The small molecule below binds the protein below.
Small molecule (SMILES): Cc1cc2c3c(c1C)C(C)(C)C[C@@H](O)N3c1c(nc(O)[nH]c1=O)N2C[C@H](O)[C@H](O)[C@H](O)COP(=O)(O)O

Sequence of chain 1.A:
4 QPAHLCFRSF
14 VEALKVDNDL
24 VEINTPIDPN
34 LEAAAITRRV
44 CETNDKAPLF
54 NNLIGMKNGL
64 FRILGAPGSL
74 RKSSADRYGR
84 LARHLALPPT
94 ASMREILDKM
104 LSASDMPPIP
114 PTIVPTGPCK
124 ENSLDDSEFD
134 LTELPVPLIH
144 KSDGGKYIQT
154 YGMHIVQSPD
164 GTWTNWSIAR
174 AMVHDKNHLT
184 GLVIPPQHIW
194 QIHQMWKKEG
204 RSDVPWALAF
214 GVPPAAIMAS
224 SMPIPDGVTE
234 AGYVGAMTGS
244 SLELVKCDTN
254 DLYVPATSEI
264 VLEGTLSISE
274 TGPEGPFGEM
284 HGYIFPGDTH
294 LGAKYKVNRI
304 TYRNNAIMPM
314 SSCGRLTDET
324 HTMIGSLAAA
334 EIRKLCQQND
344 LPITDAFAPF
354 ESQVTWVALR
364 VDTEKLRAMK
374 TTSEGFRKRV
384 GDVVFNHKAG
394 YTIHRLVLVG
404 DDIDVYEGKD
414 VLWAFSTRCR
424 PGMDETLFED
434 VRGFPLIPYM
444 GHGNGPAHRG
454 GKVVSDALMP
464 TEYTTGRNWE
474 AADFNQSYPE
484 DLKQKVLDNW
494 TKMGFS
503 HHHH

Binding-site contacts:
Ligand atom C3 contacts residue JRK1 of chain 1.B at 0.9 Å.
Ligand atom C8 contacts residue JRK1 of chain 1.B at 0.2 Å.
Ligand atom N4 contacts residue JRK1 of chain 1.B at 0.5 Å (h-bond).
Ligand atom N3 contacts residue JRK1 of chain 1.B at 0.2 Å (h-bond).
Ligand atom C16 contacts residue JRK1 of chain 1.B at 0.3 Å.
Ligand atom C13 contacts residue JRK1 of chain 1.B at 0.1 Å.
Ligand atom O7 contacts residue JRK1 of chain 1.B at 0.2 Å (h-bond).
Ligand atom O9 contacts residue JRK1 of chain 1.B at 0.2 Å (h-bond).
Ligand atom C21 contacts residue JRK1 of chain 1.B at 0.2 Å.
Ligand atom O1 contacts residue JRK1 of chain 1.B at 1.9 Å.
Ligand atom O10 contacts residue JRK1 of chain 1.B at 0.2 Å (h-bond).
Ligand atom O5 contacts residue JRK1 of chain 1.B at 0.2 Å (h-bond).
Ligand atom C18 contacts residue JRK1 of chain 1.B at 0.5 Å.
Ligand atom P1 contacts residue JRK1 of chain 1.B at 0.2 Å.
Ligand atom O8 contacts residue JRK1 of chain 1.B at 0.2 Å (h-bond).
Ligand atom O4 contacts residue JRK1 of chain 1.B at 0.2 Å (h-bond).
Ligand atom C22 contacts residue JRK1 of chain 1.B at 0.2 Å.
Ligand atom C4 contacts residue JRK1 of chain 1.B at 0.7 Å.
Ligand atom C1 contacts residue JRK1 of chain 1.B at 1.1 Å.
Ligand atom C6 contacts residue JRK1 of chain 1.B at 0.4 Å.
Ligand atom C17 contacts residue JRK1 of chain 1.B at 0.1 Å.
Ligand atom O3 contacts residue JRK1 of chain 1.B at 0.4 Å (h-bond).
Ligand atom C20 contacts residue JRK1 of chain 1.B at 0.2 Å.
Ligand atom C2 contacts residue JRK1 of chain 1.B at 0.5 Å.
Ligand atom O8 contacts residue LYS391 of chain 1.A at 2.7 Å (salt-bridge).
Ligand atom C14 contacts residue JRK1 of chain 1.B at 0.4 Å.
Ligand atom N1 contacts residue JRK1 of chain 1.B at 0.8 Å (h-bond).
Ligand atom O2 contacts residue JRK1 of chain 1.B at 0.3 Å.
Ligand atom C5 contacts residue JRK1 of chain 1.B at 0.2 Å.
Ligand atom O9 contacts residue MN1 of chain 1.D at 2.1 Å.
Ligand atom C19 contacts residue JRK1 of chain 1.B at 0.2 Å.
Ligand atom N2 contacts residue JRK1 of chain 1.B at 0.8 Å (h-bond).
Ligand atom C7 contacts residue JRK1 of chain 1.B at 0.2 Å.
Ligand atom C11 contacts residue JRK1 of chain 1.B at 0.2 Å.
Ligand atom C9 contacts residue JRK1 of chain 1.B at 0.4 Å.
Ligand atom C10 contacts residue JRK1 of chain 1.B at 0.5 Å.
Ligand atom C15 contacts residue JRK1 of chain 1.B at 0.2 Å.
Ligand atom O3 contacts residue ARG173 of chain 1.A at 2.8 Å (salt-bridge).
Ligand atom O6 contacts residue JRK1 of chain 1.B at 0.1 Å (h-bond).
Ligand atom C12 contacts residue JRK1 of chain 1.B at 0.3 Å.